This protein binds this small molecule.
Small molecule (SMILES): Clc1cnc(Oc2ccc(Oc3ncc(Cl)cc3Cl)cc2)c(Cl)c1

Binding-site contacts:
Ligand atom C26 contacts residue LEU230 of chain 2.H at 3.6 Å (hydrophobic).
Ligand atom C27 contacts residue PHE128 of chain 2.H at 3.5 Å (hydrophobic).
Ligand atom C36 contacts residue TYR118 of chain 2.H at 3.4 Å (hydrophobic).
Ligand atom C6 contacts residue TYR220 of chain 2.H at 3.1 Å (hydrophobic).
Ligand atom C26 contacts residue PHE128 of chain 2.H at 3.9 Å (hydrophobic).
Ligand atom CL35 contacts residue CYS113 of chain 2.H at 3.6 Å.
Ligand atom C24 contacts residue PHE128 of chain 2.H at 3.9 Å (hydrophobic).
Ligand atom CL37 contacts residue PHE111 of chain 2.H at 3.5 Å.
Ligand atom C27 contacts residue TYR220 of chain 2.H at 3.6 Å (hydrophobic).
Ligand atom CL25 contacts residue THR234 of chain 2.H at 3.6 Å.
Ligand atom C2 contacts residue PHE128 of chain 2.H at 3.6 Å (hydrophobic).
Ligand atom N23 contacts residue TYR220 of chain 2.H at 3.8 Å.
Ligand atom C3 contacts residue LEU133 of chain 2.H at 3.9 Å (hydrophobic).
Ligand atom N23 contacts residue ASN59 of chain 2.H at 3.9 Å.
Ligand atom C22 contacts residue PHE128 of chain 2.H at 3.5 Å (hydrophobic).
Ligand atom C25 contacts residue LEU237 of chain 2.H at 3.6 Å (hydrophobic).
Ligand atom CL35 contacts residue PHE26 of chain 2.H at 3.5 Å.
Ligand atom N23 contacts residue PHE128 of chain 2.H at 3.8 Å.
Ligand atom C5 contacts residue ILE136 of chain 2.H at 3.7 Å (hydrophobic).
Ligand atom O21 contacts residue PHE128 of chain 2.H at 3.9 Å.
Ligand atom C36 contacts residue PHE111 of chain 2.H at 3.8 Å (hydrophobic).
Ligand atom CL25 contacts residue ALA56 of chain 2.H at 4.0 Å.
Ligand atom O21 contacts residue TYR220 of chain 2.H at 3.5 Å.
Ligand atom C26 contacts residue LEU224 of chain 2.H at 3.6 Å (hydrophobic).
Ligand atom C22 contacts residue TYR220 of chain 2.H at 3.5 Å (hydrophobic).
Ligand atom C6 contacts residue ILE136 of chain 2.H at 3.5 Å (hydrophobic).
Ligand atom CL27 contacts residue GLU223 of chain 2.H at 3.1 Å.
Ligand atom C26 contacts residue TYR220 of chain 2.H at 4.0 Å (hydrophobic).
Ligand atom C32 contacts residue PHE55 of chain 2.H at 3.9 Å (hydrophobic).
Ligand atom CL25 contacts residue LEU237 of chain 2.H at 3.2 Å.
Ligand atom C1 contacts residue PHE132 of chain 2.H at 3.7 Å (hydrophobic).
Ligand atom N33 contacts residue PHE55 of chain 2.H at 3.9 Å.
Ligand atom O21 contacts residue PHE132 of chain 2.H at 3.2 Å.
Ligand atom C1 contacts residue TYR220 of chain 2.H at 3.7 Å (hydrophobic).
Ligand atom CL35 contacts residue LEU100 of chain 2.H at 3.7 Å.
Ligand atom CL27 contacts residue TYR220 of chain 2.H at 3.6 Å.
Ligand atom CL25 contacts residue LEU230 of chain 2.H at 3.8 Å.
Ligand atom CL35 contacts residue TYR118 of chain 2.H at 3.5 Å.
Ligand atom C25 contacts residue LEU230 of chain 2.H at 3.9 Å (hydrophobic).
Ligand atom C24 contacts residue ASN59 of chain 2.H at 3.5 Å.

Sequence of chain 2.H:
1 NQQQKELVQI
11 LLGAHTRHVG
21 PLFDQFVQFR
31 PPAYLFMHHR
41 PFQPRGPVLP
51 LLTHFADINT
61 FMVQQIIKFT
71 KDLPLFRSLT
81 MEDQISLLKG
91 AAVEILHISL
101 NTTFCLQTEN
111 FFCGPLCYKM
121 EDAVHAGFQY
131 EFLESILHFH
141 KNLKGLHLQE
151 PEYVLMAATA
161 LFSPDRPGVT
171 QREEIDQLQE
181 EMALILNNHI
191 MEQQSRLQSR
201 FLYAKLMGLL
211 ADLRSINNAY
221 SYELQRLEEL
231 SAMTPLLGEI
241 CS